Sequence of chain 4.B:
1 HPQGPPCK

Binding-site contacts:
Ligand atom O1 contacts residue ARG72 of chain 4.A at 2.8 Å (salt-bridge).
Ligand atom C2 contacts residue HIS1 of chain 4.B at 1.3 Å.
Ligand atom C5 contacts residue CYS7 of chain 4.B at 2.8 Å (hydrophobic).
Ligand atom O1 contacts residue PRO2 of chain 4.B at 3.4 Å (h-bond).
Ligand atom C5 contacts residue HIS1 of chain 4.B at 4.5 Å.
Ligand atom C2 contacts residue PRO2 of chain 4.B at 3.8 Å (hydrophobic).
Ligand atom C3 contacts residue HIS1 of chain 4.B at 2.3 Å.
Ligand atom C4 contacts residue CYS7 of chain 4.B at 3.3 Å (hydrophobic).
Ligand atom C2 contacts residue ARG72 of chain 4.A at 3.7 Å.
Ligand atom C4 contacts residue HIS1 of chain 4.B at 3.5 Å.
Ligand atom O1 contacts residue HIS1 of chain 4.B at 2.2 Å (h-bond).
Ligand atom C6 contacts residue CYS7 of chain 4.B at 1.8 Å (hydrophobic).

This small molecule binds to this protein.
Small molecule (SMILES): CCCCC(=O)O

Sequence of chain 4.A:
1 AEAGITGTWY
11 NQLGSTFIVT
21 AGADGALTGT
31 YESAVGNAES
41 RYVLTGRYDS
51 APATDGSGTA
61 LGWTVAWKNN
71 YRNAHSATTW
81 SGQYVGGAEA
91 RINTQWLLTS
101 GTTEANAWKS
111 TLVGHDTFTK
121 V